Binding-site contacts:
Ligand atom C5 contacts residue ASN103 of chain 1.J at 3.7 Å.
Ligand atom C3 contacts residue ASN103 of chain 1.J at 3.8 Å.
Ligand atom C2 contacts residue ILE108 of chain 1.J at 3.8 Å (hydrophobic).
Ligand atom C7 contacts residue ASN103 of chain 1.J at 3.0 Å.
Ligand atom O6 contacts residue ARG140 of chain 1.J at 4.5 Å.
Ligand atom C1 contacts residue ASN103 of chain 1.J at 1.4 Å.
Ligand atom C4 contacts residue ASN103 of chain 1.J at 4.2 Å.
Ligand atom O3 contacts residue ILE108 of chain 1.J at 4.1 Å.
Ligand atom O5 contacts residue ASN103 of chain 1.J at 2.4 Å (h-bond).
Ligand atom C8 contacts residue ILE108 of chain 1.J at 4.3 Å (hydrophobic).
Ligand atom O7 contacts residue ASN103 of chain 1.J at 3.0 Å (h-bond).
Ligand atom C2 contacts residue ASN103 of chain 1.J at 2.5 Å.
Ligand atom C6 contacts residue ARG140 of chain 1.J at 3.6 Å.
Ligand atom O5 contacts residue ARG140 of chain 1.J at 4.2 Å.
Ligand atom N2 contacts residue ILE108 of chain 1.J at 3.8 Å.
Ligand atom N2 contacts residue ASN103 of chain 1.J at 3.0 Å (h-bond).
Ligand atom C8 contacts residue ASN103 of chain 1.J at 3.7 Å.

The small molecule below binds the protein below.
Small molecule (SMILES): CC(=O)N[C@@H]1[C@@H](O)[C@H](O)[C@@H](CO)O[C@H]1O

Sequence of chain 1.J:
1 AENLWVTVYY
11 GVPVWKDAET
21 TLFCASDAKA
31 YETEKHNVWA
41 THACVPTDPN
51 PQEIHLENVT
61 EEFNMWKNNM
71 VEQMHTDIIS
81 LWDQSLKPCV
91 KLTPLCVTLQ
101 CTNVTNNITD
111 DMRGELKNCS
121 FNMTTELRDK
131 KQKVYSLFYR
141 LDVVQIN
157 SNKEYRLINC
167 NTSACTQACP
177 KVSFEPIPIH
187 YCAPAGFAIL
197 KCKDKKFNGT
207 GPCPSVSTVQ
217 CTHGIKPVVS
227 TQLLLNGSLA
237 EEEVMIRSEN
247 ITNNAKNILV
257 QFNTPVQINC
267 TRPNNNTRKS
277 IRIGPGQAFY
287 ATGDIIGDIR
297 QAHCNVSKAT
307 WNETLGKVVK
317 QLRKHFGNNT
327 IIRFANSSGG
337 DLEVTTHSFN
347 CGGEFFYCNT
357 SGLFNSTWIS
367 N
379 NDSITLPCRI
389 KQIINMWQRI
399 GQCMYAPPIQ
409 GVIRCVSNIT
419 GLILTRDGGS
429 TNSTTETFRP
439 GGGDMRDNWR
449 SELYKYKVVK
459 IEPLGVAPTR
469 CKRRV